Binding-site contacts:
Ligand atom C6 contacts residue VAL495 of chain 6.A at 3.7 Å (hydrophobic).
Ligand atom O5' contacts residue ASP401 of chain 6.A at 3.7 Å.
Ligand atom C1' contacts residue SER403 of chain 6.A at 3.2 Å.
Ligand atom O4' contacts residue SER403 of chain 6.A at 3.3 Å (h-bond).
Ligand atom N4 contacts residue GLU489 of chain 6.A at 3.7 Å.
Ligand atom O4' contacts residue DG3 of chain 6.C at 3.2 Å (h-bond).
Ligand atom N9 contacts residue DG3 of chain 6.C at 3.6 Å.
Ligand atom C2 contacts residue DG3 of chain 6.C at 3.4 Å.
Ligand atom O3' contacts residue SER403 of chain 6.A at 3.5 Å.
Ligand atom C5' contacts residue ASP401 of chain 6.A at 3.5 Å.
Ligand atom OP2 contacts residue HIS496 of chain 6.A at 2.9 Å (h-bond).
Ligand atom C4 contacts residue VAL495 of chain 6.A at 3.1 Å (hydrophobic).
Ligand atom N1 contacts residue TYR404 of chain 6.A at 3.6 Å.
Ligand atom O5' contacts residue SER403 of chain 6.A at 3.1 Å (h-bond).
Ligand atom N4 contacts residue PHE487 of chain 6.A at 2.9 Å (h-bond).
Ligand atom C8 contacts residue DG3 of chain 6.C at 3.6 Å.
Ligand atom O3' contacts residue HIS496 of chain 6.A at 3.7 Å.
Ligand atom C6 contacts residue DG3 of chain 6.C at 3.5 Å.
Ligand atom C5 contacts residue VAL495 of chain 6.A at 3.0 Å (hydrophobic).
Ligand atom N1 contacts residue DG3 of chain 6.C at 3.5 Å.
Ligand atom C5' contacts residue PHE402 of chain 6.A at 3.4 Å (hydrophobic).
Ligand atom O4' contacts residue ASP401 of chain 6.A at 3.2 Å (salt-bridge).
Ligand atom N3 contacts residue DG3 of chain 6.C at 3.4 Å.
Ligand atom C5 contacts residue DG3 of chain 6.C at 3.4 Å.
Ligand atom C6 contacts residue TYR404 of chain 6.A at 3.6 Å (hydrophobic).
Ligand atom C4 contacts residue DG3 of chain 6.C at 3.5 Å.
Ligand atom C5' contacts residue SER403 of chain 6.A at 3.2 Å.
Ligand atom N4 contacts residue VAL495 of chain 6.A at 3.1 Å.
Ligand atom O6 contacts residue DG4 of chain 6.C at 3.5 Å (h-bond).
Ligand atom C2' contacts residue THR494 of chain 6.A at 3.3 Å.
Ligand atom C4' contacts residue ASP401 of chain 6.A at 3.5 Å.
Ligand atom O3' contacts residue ASP401 of chain 6.A at 3.5 Å.
Ligand atom C1' contacts residue DG3 of chain 6.C at 3.7 Å.
Ligand atom N3 contacts residue GLU493 of chain 6.A at 3.5 Å (salt-bridge).
Ligand atom C4 contacts residue GLU493 of chain 6.A at 3.4 Å.
Ligand atom N2 contacts residue DG3 of chain 6.C at 3.5 Å (h-bond).
Ligand atom N4 contacts residue GLU493 of chain 6.A at 2.6 Å (salt-bridge).
Ligand atom C4 contacts residue PHE487 of chain 6.A at 3.7 Å (hydrophobic).
Ligand atom C2 contacts residue TYR404 of chain 6.A at 3.6 Å (hydrophobic).
Ligand atom O6 contacts residue DG3 of chain 6.C at 3.5 Å.

Sequence of chain 6.A:
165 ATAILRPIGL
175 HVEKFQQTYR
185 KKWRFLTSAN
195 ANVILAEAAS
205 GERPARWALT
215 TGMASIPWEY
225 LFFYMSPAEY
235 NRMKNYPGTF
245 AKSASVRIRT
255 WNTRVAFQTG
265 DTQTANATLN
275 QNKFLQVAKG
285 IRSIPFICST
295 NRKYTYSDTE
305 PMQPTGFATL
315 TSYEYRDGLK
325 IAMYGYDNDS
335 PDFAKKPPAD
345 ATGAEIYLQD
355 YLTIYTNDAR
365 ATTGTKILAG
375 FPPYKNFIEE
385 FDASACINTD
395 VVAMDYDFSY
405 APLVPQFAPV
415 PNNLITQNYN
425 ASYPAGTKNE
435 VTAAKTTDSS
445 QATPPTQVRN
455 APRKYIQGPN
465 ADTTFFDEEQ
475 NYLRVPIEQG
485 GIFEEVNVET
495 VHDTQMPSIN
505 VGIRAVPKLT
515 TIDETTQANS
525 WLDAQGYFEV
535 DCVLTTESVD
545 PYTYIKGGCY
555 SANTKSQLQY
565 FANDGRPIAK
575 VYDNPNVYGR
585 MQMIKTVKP

This small molecule binds to this protein.
Small molecule (SMILES): N=c1ccn([C@H]2C[C@H](O[P](=O)(O)OC[C@H]3O[C@@H](n4cnc5c(=O)nc(N)[nH]c54)C[C@@H]3O[P](=O)(O)OC[C@H]3O[C@@H](n4cnc5c(N)ncnc54)C[C@@H]3O)[C@@H](COP(=O)=O)O2)c(=O)[nH]1